The small molecule below binds the protein below.
Small molecule (SMILES): C[C@H](CCC(=O)NCCC[N+](C)(C)CC(O)CS(=O)(=O)O)[C@H]1CC[C@H]2[C@@H]3[C@H](O)C[C@@H]4C[C@H](O)CC[C@]4(C)[C@H]3C[C@H](O)[C@]12C

Sequence of chain 1.F:
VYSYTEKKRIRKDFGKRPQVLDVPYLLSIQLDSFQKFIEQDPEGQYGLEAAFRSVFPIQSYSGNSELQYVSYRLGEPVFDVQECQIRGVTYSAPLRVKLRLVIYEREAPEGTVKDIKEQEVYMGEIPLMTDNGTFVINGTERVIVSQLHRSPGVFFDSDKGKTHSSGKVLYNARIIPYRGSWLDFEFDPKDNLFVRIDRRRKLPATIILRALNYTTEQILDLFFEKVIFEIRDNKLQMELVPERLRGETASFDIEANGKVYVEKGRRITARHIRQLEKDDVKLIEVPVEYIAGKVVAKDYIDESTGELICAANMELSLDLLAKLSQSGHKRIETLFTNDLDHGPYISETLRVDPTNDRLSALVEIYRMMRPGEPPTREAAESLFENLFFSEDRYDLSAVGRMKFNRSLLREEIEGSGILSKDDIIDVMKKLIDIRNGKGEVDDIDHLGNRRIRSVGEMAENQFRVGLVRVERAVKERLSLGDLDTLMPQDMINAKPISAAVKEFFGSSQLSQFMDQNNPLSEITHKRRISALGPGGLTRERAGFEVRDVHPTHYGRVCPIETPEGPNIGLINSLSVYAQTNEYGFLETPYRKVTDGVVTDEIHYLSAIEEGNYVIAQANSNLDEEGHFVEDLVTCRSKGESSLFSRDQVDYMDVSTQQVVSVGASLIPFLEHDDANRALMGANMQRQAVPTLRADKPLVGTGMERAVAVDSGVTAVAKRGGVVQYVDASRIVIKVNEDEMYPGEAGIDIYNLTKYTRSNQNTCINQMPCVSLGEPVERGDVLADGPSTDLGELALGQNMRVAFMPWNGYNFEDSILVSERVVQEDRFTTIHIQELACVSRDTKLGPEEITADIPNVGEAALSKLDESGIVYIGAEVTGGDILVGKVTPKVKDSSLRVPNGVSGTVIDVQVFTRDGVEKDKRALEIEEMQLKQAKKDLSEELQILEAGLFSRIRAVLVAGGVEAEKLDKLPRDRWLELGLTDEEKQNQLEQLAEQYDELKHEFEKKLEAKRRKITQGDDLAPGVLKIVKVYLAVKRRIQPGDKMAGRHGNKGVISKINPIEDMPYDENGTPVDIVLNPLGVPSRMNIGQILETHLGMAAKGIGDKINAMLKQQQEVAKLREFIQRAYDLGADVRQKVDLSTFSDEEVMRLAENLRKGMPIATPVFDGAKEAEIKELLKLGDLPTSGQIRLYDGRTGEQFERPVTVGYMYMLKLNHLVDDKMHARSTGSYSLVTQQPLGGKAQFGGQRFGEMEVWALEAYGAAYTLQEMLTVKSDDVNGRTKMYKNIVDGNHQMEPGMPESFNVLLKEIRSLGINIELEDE

Binding-site contacts:
Ligand atom C12 contacts residue GLU461 of chain 1.F at 3.9 Å.
Ligand atom C16 contacts residue TYR179 of chain 1.F at 4.1 Å (hydrophobic).
Ligand atom C9 contacts residue ALA399 of chain 1.F at 3.9 Å (hydrophobic).
Ligand atom C11 contacts residue GLU458 of chain 1.F at 3.7 Å.
Ligand atom C14 contacts residue SER398 of chain 1.F at 3.7 Å.
Ligand atom O2 contacts residue ASP396 of chain 1.F at 4.3 Å.
Ligand atom C7 contacts residue GLU583 of chain 1.F at 4.4 Å.
Ligand atom C7 contacts residue ALA399 of chain 1.F at 3.7 Å (hydrophobic).
Ligand atom C17 contacts residue ARG452 of chain 1.F at 4.1 Å.
Ligand atom C14 contacts residue TYR179 of chain 1.F at 3.7 Å (hydrophobic).
Ligand atom C13 contacts residue ASN462 of chain 1.F at 4.2 Å.
Ligand atom C15 contacts residue GLU458 of chain 1.F at 3.9 Å.
Ligand atom C16 contacts residue VAL400 of chain 1.F at 4.3 Å (hydrophobic).
Ligand atom O2 contacts residue TYR179 of chain 1.F at 3.6 Å.
Ligand atom O3 contacts residue SER398 of chain 1.F at 3.2 Å.
Ligand atom C8 contacts residue TYR584 of chain 1.F at 3.8 Å (hydrophobic).
Ligand atom C15 contacts residue TYR179 of chain 1.F at 4.0 Å (hydrophobic).
Ligand atom C21 contacts residue GLN46 of chain 1.F at 3.8 Å.
Ligand atom C4 contacts residue GLN46 of chain 1.F at 3.7 Å.
Ligand atom C1 contacts residue GLU461 of chain 1.F at 3.1 Å.
Ligand atom C20 contacts residue TYR47 of chain 1.F at 4.2 Å (hydrophobic).
Ligand atom C24 contacts residue GLU583 of chain 1.F at 3.1 Å.
Ligand atom C10 contacts residue GLU583 of chain 1.F at 4.2 Å.
Ligand atom C22 contacts residue TYR47 of chain 1.F at 4.3 Å (hydrophobic).
Ligand atom C6 contacts residue ALA399 of chain 1.F at 3.9 Å (hydrophobic).
Ligand atom O3 contacts residue VAL400 of chain 1.F at 3.5 Å.
Ligand atom C23 contacts residue GLU583 of chain 1.F at 3.2 Å.
Ligand atom C8 contacts residue ALA399 of chain 1.F at 3.6 Å (hydrophobic).
Ligand atom C7 contacts residue TYR584 of chain 1.F at 3.9 Å (hydrophobic).
Ligand atom C3 contacts residue GLN46 of chain 1.F at 3.3 Å.
Ligand atom O3 contacts residue ALA399 of chain 1.F at 3.5 Å (h-bond).
Ligand atom O4 contacts residue GLN46 of chain 1.F at 4.0 Å.
Ligand atom C16 contacts residue ARG452 of chain 1.F at 3.4 Å.
Ligand atom C7 contacts residue VAL400 of chain 1.F at 3.6 Å (hydrophobic).
Ligand atom C16 contacts residue GLU458 of chain 1.F at 3.8 Å.
Ligand atom C13 contacts residue TYR179 of chain 1.F at 3.7 Å (hydrophobic).
Ligand atom C10 contacts residue TYR47 of chain 1.F at 3.5 Å (hydrophobic).
Ligand atom O2 contacts residue SER398 of chain 1.F at 4.1 Å.
Ligand atom C17 contacts residue VAL400 of chain 1.F at 3.6 Å (hydrophobic).
Ligand atom C22 contacts residue GLU583 of chain 1.F at 3.6 Å.